Sequence of chain 2.D:
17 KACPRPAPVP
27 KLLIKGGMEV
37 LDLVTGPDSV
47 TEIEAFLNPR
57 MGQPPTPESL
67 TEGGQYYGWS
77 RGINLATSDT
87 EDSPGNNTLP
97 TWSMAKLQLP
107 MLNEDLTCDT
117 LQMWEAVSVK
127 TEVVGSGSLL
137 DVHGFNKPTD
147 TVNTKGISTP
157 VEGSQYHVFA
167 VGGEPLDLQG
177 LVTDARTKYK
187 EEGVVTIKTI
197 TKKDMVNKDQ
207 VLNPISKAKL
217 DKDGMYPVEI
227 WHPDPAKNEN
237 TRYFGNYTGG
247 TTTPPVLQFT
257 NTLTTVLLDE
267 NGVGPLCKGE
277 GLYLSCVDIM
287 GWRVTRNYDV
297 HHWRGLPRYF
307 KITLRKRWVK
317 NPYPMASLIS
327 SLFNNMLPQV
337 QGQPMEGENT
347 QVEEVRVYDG

Binding-site contacts:
Ligand atom O3 contacts residue ARG77 of chain 2.D at 4.3 Å.
Ligand atom C4 contacts residue HIS298 of chain 2.D at 3.7 Å.
Ligand atom O3 contacts residue GLY78 of chain 2.D at 3.8 Å.
Ligand atom C6 contacts residue THR94 of chain 2.D at 4.2 Å.
Ligand atom O4 contacts residue THR291 of chain 2.D at 4.0 Å.
Ligand atom O4 contacts residue TYR72 of chain 2.D at 3.9 Å.
Ligand atom O10 contacts residue THR291 of chain 2.D at 3.8 Å.
Ligand atom O8 contacts residue ARG77 of chain 2.D at 3.6 Å.
Ligand atom O1B contacts residue ARG77 of chain 2.D at 2.8 Å (salt-bridge).
Ligand atom C1 contacts residue ARG77 of chain 2.D at 3.4 Å.
Ligand atom O3 contacts residue VAL296 of chain 2.D at 4.3 Å.
Ligand atom O1A contacts residue ARG77 of chain 2.D at 2.8 Å (salt-bridge).
Ligand atom O4 contacts residue VAL296 of chain 2.D at 4.0 Å.
Ligand atom O3 contacts residue ASN80 of chain 2.D at 3.8 Å.
Ligand atom C10 contacts residue TYR72 of chain 2.D at 3.8 Å (hydrophobic).
Ligand atom C4 contacts residue ARG77 of chain 2.D at 4.1 Å.
Ligand atom C11 contacts residue TYR72 of chain 2.D at 4.0 Å (hydrophobic).
Ligand atom C6 contacts residue TYR72 of chain 2.D at 3.8 Å (hydrophobic).
Ligand atom C4 contacts residue VAL296 of chain 2.D at 4.2 Å (hydrophobic).
Ligand atom C3 contacts residue VAL296 of chain 2.D at 3.5 Å (hydrophobic).
Ligand atom O4 contacts residue ILE79 of chain 2.D at 4.2 Å.
Ligand atom O1B contacts residue TYR72 of chain 2.D at 4.0 Å.
Ligand atom C3 contacts residue ARG77 of chain 2.D at 3.4 Å.
Ligand atom O6 contacts residue ASN93 of chain 2.D at 3.4 Å (h-bond).
Ligand atom C1 contacts residue TYR72 of chain 2.D at 3.8 Å (hydrophobic).
Ligand atom C3 contacts residue HIS298 of chain 2.D at 3.9 Å.
Ligand atom O4 contacts residue GLY78 of chain 2.D at 3.1 Å (h-bond).
Ligand atom O4 contacts residue ARG77 of chain 2.D at 4.3 Å.
Ligand atom O8 contacts residue TYR72 of chain 2.D at 3.7 Å.
Ligand atom N5 contacts residue TYR72 of chain 2.D at 3.0 Å (h-bond).
Ligand atom C11 contacts residue ASP85 of chain 2.E at 3.6 Å.
Ligand atom C4 contacts residue TYR72 of chain 2.D at 3.4 Å (hydrophobic).
Ligand atom O1A contacts residue GLY78 of chain 2.D at 4.1 Å.
Ligand atom C6 contacts residue ASN93 of chain 2.D at 3.2 Å.
Ligand atom C5 contacts residue TYR72 of chain 2.D at 3.6 Å (hydrophobic).
Ligand atom C2 contacts residue ARG77 of chain 2.D at 4.0 Å.
Ligand atom C3 contacts residue GLY78 of chain 2.D at 4.0 Å.
Ligand atom O1A contacts residue TYR72 of chain 2.D at 3.3 Å.
Ligand atom O4 contacts residue HIS298 of chain 2.D at 2.6 Å (h-bond).
Ligand atom C4 contacts residue GLY78 of chain 2.D at 3.8 Å.

Sequence of chain 2.E:
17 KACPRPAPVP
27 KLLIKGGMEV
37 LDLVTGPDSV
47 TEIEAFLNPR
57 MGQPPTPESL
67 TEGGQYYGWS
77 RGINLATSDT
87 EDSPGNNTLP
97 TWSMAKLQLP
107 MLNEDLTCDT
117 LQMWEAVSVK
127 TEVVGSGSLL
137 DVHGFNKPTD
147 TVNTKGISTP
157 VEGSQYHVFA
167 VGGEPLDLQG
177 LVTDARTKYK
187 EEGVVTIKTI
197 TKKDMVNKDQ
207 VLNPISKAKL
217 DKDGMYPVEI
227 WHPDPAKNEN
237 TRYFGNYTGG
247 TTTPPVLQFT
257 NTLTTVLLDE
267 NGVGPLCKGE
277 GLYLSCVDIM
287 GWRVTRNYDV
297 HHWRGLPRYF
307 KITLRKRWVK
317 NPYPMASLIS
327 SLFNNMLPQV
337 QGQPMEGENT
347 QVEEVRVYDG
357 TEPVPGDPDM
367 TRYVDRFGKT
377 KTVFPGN

A protein and the small-molecule ligand that binds it are described below.
Small molecule (SMILES): CC(=O)N[C@H]1[C@H]([C@H](O)[C@H](O)CO)O[C@@](O[C@H]2[C@@H](O)[C@@H](CO)O[C@@H](O[C@H]3[C@H](O)[C@@H](O)[C@H](O)O[C@@H]3CO)[C@@H]2O)(C(=O)O)C[C@@H]1O